Sequence of chain 1.B:
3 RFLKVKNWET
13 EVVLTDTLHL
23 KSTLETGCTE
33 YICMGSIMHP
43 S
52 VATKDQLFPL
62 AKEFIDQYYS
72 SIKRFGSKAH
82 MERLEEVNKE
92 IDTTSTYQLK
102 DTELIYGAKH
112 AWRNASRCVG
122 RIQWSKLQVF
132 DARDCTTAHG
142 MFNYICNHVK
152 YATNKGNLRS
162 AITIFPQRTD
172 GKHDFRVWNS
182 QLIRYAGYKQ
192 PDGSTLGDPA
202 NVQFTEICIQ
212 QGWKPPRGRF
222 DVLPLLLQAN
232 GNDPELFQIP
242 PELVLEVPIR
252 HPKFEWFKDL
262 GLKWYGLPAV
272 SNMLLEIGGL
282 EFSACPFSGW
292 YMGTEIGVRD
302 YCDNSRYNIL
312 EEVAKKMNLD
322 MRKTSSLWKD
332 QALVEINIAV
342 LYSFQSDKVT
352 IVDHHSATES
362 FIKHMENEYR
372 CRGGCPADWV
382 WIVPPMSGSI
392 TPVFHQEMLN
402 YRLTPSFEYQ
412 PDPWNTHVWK

Binding-site contacts:
Ligand atom C05 contacts residue TRP382 of chain 1.B at 3.8 Å (hydrophobic).
Ligand atom C02 contacts residue TRP382 of chain 1.B at 3.8 Å (hydrophobic).
Ligand atom C11 contacts residue VAL381 of chain 1.B at 4.0 Å (hydrophobic).
Ligand atom C03 contacts residue TRP380 of chain 1.A at 3.7 Å (hydrophobic).
Ligand atom C26 contacts residue HIS396 of chain 1.A at 3.4 Å.
Ligand atom N02 contacts residue TRP382 of chain 1.B at 3.7 Å.
Ligand atom C08 contacts residue HIS396 of chain 1.A at 3.6 Å.
Ligand atom C03 contacts residue VAL381 of chain 1.B at 3.5 Å (hydrophobic).
Ligand atom C11 contacts residue SER38 of chain 1.B at 3.6 Å.
Ligand atom C32 contacts residue TRP10 of chain 1.A at 4.1 Å (hydrophobic).
Ligand atom C04 contacts residue TRP382 of chain 1.B at 4.0 Å (hydrophobic).
Ligand atom C10 contacts residue TRP382 of chain 1.B at 3.5 Å (hydrophobic).
Ligand atom N02 contacts residue VAL381 of chain 1.B at 3.0 Å (h-bond).
Ligand atom C09 contacts residue HIS396 of chain 1.A at 4.0 Å.
Ligand atom C32 contacts residue HIS396 of chain 1.A at 3.9 Å.
Ligand atom C23 contacts residue TRP10 of chain 1.A at 3.8 Å (hydrophobic).
Ligand atom C05 contacts residue PHE395 of chain 1.A at 4.0 Å (hydrophobic).
Ligand atom C03 contacts residue TRP382 of chain 1.B at 3.9 Å (hydrophobic).
Ligand atom C02 contacts residue VAL381 of chain 1.B at 3.9 Å (hydrophobic).
Ligand atom C22 contacts residue MET40 of chain 1.B at 3.2 Å (hydrophobic).
Ligand atom N01 contacts residue TRP382 of chain 1.B at 3.6 Å.
Ligand atom C04 contacts residue PHE395 of chain 1.A at 3.7 Å (hydrophobic).
Ligand atom C22 contacts residue TRP10 of chain 1.A at 3.8 Å (hydrophobic).
Ligand atom N02 contacts residue PHE395 of chain 1.A at 3.5 Å.
Ligand atom C23 contacts residue MET40 of chain 1.B at 4.2 Å (hydrophobic).
Ligand atom C11 contacts residue TRP380 of chain 1.A at 3.7 Å (hydrophobic).
Ligand atom C21 contacts residue MET40 of chain 1.B at 3.9 Å (hydrophobic).
Ligand atom C07 contacts residue HIS396 of chain 1.A at 3.9 Å.
Ligand atom C09 contacts residue TRP382 of chain 1.B at 3.6 Å (hydrophobic).
Ligand atom C06 contacts residue TRP10 of chain 1.A at 4.1 Å (hydrophobic).
Ligand atom C07 contacts residue TRP10 of chain 1.A at 3.7 Å (hydrophobic).
Ligand atom N01 contacts residue PHE395 of chain 1.A at 3.5 Å.
Ligand atom C06 contacts residue MET40 of chain 1.B at 4.0 Å (hydrophobic).
Ligand atom C08 contacts residue MET40 of chain 1.B at 3.7 Å (hydrophobic).
Ligand atom C02 contacts residue PHE395 of chain 1.A at 3.7 Å (hydrophobic).
Ligand atom C21 contacts residue HIS396 of chain 1.A at 3.8 Å.
Ligand atom C21 contacts residue TRP10 of chain 1.A at 4.2 Å (hydrophobic).
Ligand atom C11 contacts residue PHE395 of chain 1.A at 3.5 Å (hydrophobic).
Ligand atom C07 contacts residue MET40 of chain 1.B at 3.3 Å (hydrophobic).
Ligand atom C10 contacts residue PHE395 of chain 1.A at 4.0 Å (hydrophobic).

This protein binds this small molecule.
Small molecule (SMILES): Cc1cc(N)nc2cc(-c3ccc4c(c3)CN(C)CCO4)ccc12

Sequence of chain 1.A:
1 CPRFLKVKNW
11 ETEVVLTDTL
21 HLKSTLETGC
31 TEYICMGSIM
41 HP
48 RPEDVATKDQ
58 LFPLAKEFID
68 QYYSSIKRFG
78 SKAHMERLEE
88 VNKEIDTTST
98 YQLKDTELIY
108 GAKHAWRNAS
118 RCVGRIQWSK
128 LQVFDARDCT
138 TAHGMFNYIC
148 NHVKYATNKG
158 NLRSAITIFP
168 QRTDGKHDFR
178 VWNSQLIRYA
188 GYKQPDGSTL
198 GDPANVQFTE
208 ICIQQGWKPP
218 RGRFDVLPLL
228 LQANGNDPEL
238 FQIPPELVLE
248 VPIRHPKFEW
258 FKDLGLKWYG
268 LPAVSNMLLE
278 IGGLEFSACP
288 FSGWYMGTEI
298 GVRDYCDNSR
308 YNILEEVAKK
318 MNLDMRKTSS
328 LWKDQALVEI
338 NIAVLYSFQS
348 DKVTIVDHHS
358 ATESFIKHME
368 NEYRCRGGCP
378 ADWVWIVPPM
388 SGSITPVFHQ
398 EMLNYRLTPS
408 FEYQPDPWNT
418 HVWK